Sequence of chain 1.V:
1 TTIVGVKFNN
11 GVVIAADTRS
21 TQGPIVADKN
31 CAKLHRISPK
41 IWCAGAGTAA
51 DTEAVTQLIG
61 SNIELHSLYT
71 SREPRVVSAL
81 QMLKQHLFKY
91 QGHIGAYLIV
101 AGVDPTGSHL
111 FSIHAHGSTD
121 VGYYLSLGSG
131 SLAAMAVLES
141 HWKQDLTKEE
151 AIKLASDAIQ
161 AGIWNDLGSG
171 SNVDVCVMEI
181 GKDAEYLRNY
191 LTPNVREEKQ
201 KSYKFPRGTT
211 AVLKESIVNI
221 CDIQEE

Sequence of chain 1.BA:
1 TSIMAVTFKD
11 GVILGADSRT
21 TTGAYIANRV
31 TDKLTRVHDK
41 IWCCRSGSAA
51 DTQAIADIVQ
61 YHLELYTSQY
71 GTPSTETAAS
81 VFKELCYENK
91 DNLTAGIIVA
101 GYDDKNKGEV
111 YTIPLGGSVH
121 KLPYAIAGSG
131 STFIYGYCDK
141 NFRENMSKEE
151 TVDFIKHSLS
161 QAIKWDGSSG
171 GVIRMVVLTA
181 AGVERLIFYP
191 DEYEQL

The protein below binds the small molecule below.
Small molecule (SMILES): COc1ccc(C[C@H](NC(=O)[C@H](C)NC(=O)CN2CCOCC2)C(=O)N[C@@H](Cc2ccccc2)[C@@H](O)[C@H](C)CO)cc1

Binding-site contacts:
Ligand atom C4 contacts residue THR31 of chain 1.BA at 3.9 Å.
Ligand atom O13 contacts residue SER129 of chain 1.BA at 3.8 Å.
Ligand atom C48 contacts residue GLY47 of chain 1.BA at 3.6 Å.
Ligand atom C1 contacts residue ARG45 of chain 1.BA at 3.5 Å.
Ligand atom C10 contacts residue THR1 of chain 1.BA at 1.5 Å.
Ligand atom O49 contacts residue THR21 of chain 1.BA at 3.4 Å (h-bond).
Ligand atom C27 contacts residue THR21 of chain 1.BA at 3.8 Å.
Ligand atom O21 contacts residue THR1 of chain 1.BA at 2.4 Å (h-bond).
Ligand atom C9 contacts residue LYS33 of chain 1.BA at 3.9 Å.
Ligand atom C41 contacts residue GLY47 of chain 1.BA at 3.9 Å.
Ligand atom C3 contacts residue THR31 of chain 1.BA at 3.7 Å.
Ligand atom C2 contacts residue ARG45 of chain 1.BA at 3.2 Å.
Ligand atom O21 contacts residue SER46 of chain 1.BA at 3.9 Å.
Ligand atom C6 contacts residue THR1 of chain 1.BA at 3.7 Å.
Ligand atom C4 contacts residue THR20 of chain 1.BA at 3.3 Å.
Ligand atom C12 contacts residue SER129 of chain 1.BA at 3.9 Å.
Ligand atom C11 contacts residue THR1 of chain 1.BA at 2.5 Å.
Ligand atom C23 contacts residue GLY47 of chain 1.BA at 3.8 Å.
Ligand atom N22 contacts residue THR1 of chain 1.BA at 3.7 Å.
Ligand atom O45 contacts residue THR94 of chain 1.BA at 3.7 Å.
Ligand atom O39 contacts residue ALA49 of chain 1.BA at 3.2 Å (h-bond).
Ligand atom C11 contacts residue ARG19 of chain 1.BA at 3.3 Å.
Ligand atom C11 contacts residue LYS33 of chain 1.BA at 3.8 Å.
Ligand atom O21 contacts residue GLY47 of chain 1.BA at 3.4 Å (h-bond).
Ligand atom C7 contacts residue THR1 of chain 1.BA at 2.6 Å.
Ligand atom N25 contacts residue THR21 of chain 1.BA at 3.2 Å (h-bond).
Ligand atom O49 contacts residue THR20 of chain 1.BA at 3.2 Å.
Ligand atom C12 contacts residue THR1 of chain 1.BA at 2.5 Å.
Ligand atom C7 contacts residue GLY47 of chain 1.BA at 3.8 Å.
Ligand atom C11 contacts residue SER168 of chain 1.BA at 3.0 Å.
Ligand atom C36 contacts residue HIS116 of chain 1.V at 3.9 Å.
Ligand atom C47 contacts residue GLY47 of chain 1.BA at 3.8 Å.
Ligand atom O13 contacts residue THR1 of chain 1.BA at 3.0 Å (h-bond).
Ligand atom C3 contacts residue ARG45 of chain 1.BA at 3.7 Å.
Ligand atom C5 contacts residue THR20 of chain 1.BA at 3.8 Å.
Ligand atom C9 contacts residue THR1 of chain 1.BA at 1.4 Å.
Ligand atom N22 contacts residue GLY47 of chain 1.BA at 3.2 Å (h-bond).
Ligand atom C47 contacts residue SER48 of chain 1.BA at 3.8 Å.
Ligand atom C24 contacts residue GLY47 of chain 1.BA at 3.6 Å.
Ligand atom C8 contacts residue THR1 of chain 1.BA at 2.4 Å.